Binding-site contacts:
Ligand atom N4 contacts residue LEU240 of chain 5.B at 3.3 Å.
Ligand atom C26 contacts residue THR111 of chain 5.B at 3.6 Å.
Ligand atom C3 contacts residue PRO181 of chain 5.B at 3.7 Å (hydrophobic).
Ligand atom C13 contacts residue MET132 of chain 5.B at 3.8 Å (hydrophobic).
Ligand atom C13 contacts residue PHE237 of chain 5.B at 3.7 Å (hydrophobic).
Ligand atom C4 contacts residue ALA24 of chain 5.D at 3.5 Å (hydrophobic).
Ligand atom C1 contacts residue ILE157 of chain 5.B at 3.4 Å (hydrophobic).
Ligand atom C20 contacts residue PHE237 of chain 5.B at 3.4 Å (hydrophobic).
Ligand atom C20 contacts residue TYR112 of chain 5.B at 3.4 Å (hydrophobic).
Ligand atom O24 contacts residue TYR112 of chain 5.B at 3.8 Å.
Ligand atom C7 contacts residue TYR159 of chain 5.B at 3.7 Å (hydrophobic).
Ligand atom C23 contacts residue PHE237 of chain 5.B at 3.8 Å (hydrophobic).
Ligand atom C19 contacts residue PHE237 of chain 5.B at 3.5 Å (hydrophobic).
Ligand atom C15 contacts residue MET132 of chain 5.B at 3.6 Å (hydrophobic).
Ligand atom C26 contacts residue LYS113 of chain 5.B at 3.7 Å.
Ligand atom C27 contacts residue ASP236 of chain 5.B at 3.6 Å.
Ligand atom C8 contacts residue TYR159 of chain 5.B at 3.5 Å (hydrophobic).
Ligand atom C3 contacts residue TYR159 of chain 5.B at 3.7 Å (hydrophobic).
Ligand atom C18 contacts residue PHE237 of chain 5.B at 3.8 Å (hydrophobic).
Ligand atom C21 contacts residue PHE237 of chain 5.B at 3.7 Å (hydrophobic).
Ligand atom C7 contacts residue VAL196 of chain 5.B at 3.5 Å (hydrophobic).
Ligand atom C8 contacts residue VAL196 of chain 5.B at 3.7 Å (hydrophobic).
Ligand atom C23 contacts residue TYR112 of chain 5.B at 3.3 Å (hydrophobic).
Ligand atom C10 contacts residue MET132 of chain 5.B at 3.7 Å (hydrophobic).
Ligand atom O25 contacts residue THR111 of chain 5.B at 3.4 Å (h-bond).
Ligand atom C5 contacts residue ILE194 of chain 5.B at 3.8 Å (hydrophobic).
Ligand atom C21 contacts residue TYR112 of chain 5.B at 3.4 Å (hydrophobic).
Ligand atom C3 contacts residue ALA24 of chain 5.D at 3.5 Å (hydrophobic).
Ligand atom C14 contacts residue VAL199 of chain 5.B at 3.8 Å (hydrophobic).
Ligand atom C12 contacts residue VAL199 of chain 5.B at 3.7 Å (hydrophobic).
Ligand atom C11 contacts residue LEU134 of chain 5.B at 3.8 Å (hydrophobic).
Ligand atom N3 contacts residue LEU240 of chain 5.B at 3.4 Å.
Ligand atom O25 contacts residue TYR112 of chain 5.B at 3.4 Å.
Ligand atom C5 contacts residue TYR159 of chain 5.B at 3.7 Å (hydrophobic).
Ligand atom C4 contacts residue TYR159 of chain 5.B at 3.7 Å (hydrophobic).
Ligand atom C4 contacts residue ILE194 of chain 5.B at 3.8 Å (hydrophobic).
Ligand atom N6 contacts residue VAL196 of chain 5.B at 3.8 Å.
Ligand atom C14 contacts residue MET132 of chain 5.B at 3.5 Å (hydrophobic).
Ligand atom O16 contacts residue MET132 of chain 5.B at 3.6 Å.
Ligand atom C1 contacts residue ILE183 of chain 5.B at 3.5 Å (hydrophobic).

Sequence of chain 5.B:
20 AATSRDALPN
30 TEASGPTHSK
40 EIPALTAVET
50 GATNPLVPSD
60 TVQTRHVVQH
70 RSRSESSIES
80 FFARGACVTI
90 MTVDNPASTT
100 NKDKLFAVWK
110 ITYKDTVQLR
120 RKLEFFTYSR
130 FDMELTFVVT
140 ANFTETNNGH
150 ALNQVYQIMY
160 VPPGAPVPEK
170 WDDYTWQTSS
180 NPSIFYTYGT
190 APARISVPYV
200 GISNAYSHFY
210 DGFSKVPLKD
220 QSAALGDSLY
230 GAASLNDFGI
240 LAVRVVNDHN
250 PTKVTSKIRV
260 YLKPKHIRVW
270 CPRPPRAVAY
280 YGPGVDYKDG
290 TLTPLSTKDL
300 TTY

Sequence of chain 5.D:
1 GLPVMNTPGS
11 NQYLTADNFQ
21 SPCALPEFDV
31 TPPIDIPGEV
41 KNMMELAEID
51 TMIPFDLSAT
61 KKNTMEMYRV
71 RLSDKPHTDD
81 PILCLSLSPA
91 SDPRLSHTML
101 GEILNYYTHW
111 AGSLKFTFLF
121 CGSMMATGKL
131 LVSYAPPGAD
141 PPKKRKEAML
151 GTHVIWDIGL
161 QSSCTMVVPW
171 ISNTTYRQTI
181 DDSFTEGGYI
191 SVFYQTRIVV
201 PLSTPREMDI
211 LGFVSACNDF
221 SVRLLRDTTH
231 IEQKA

A protein and the small-molecule ligand that binds it are described below.
Small molecule (SMILES): CCOC(=O)c1ccc(OCCCCC2CCN(c3ccc(C)nn3)CC2)cc1